Sequence of chain 1.C:
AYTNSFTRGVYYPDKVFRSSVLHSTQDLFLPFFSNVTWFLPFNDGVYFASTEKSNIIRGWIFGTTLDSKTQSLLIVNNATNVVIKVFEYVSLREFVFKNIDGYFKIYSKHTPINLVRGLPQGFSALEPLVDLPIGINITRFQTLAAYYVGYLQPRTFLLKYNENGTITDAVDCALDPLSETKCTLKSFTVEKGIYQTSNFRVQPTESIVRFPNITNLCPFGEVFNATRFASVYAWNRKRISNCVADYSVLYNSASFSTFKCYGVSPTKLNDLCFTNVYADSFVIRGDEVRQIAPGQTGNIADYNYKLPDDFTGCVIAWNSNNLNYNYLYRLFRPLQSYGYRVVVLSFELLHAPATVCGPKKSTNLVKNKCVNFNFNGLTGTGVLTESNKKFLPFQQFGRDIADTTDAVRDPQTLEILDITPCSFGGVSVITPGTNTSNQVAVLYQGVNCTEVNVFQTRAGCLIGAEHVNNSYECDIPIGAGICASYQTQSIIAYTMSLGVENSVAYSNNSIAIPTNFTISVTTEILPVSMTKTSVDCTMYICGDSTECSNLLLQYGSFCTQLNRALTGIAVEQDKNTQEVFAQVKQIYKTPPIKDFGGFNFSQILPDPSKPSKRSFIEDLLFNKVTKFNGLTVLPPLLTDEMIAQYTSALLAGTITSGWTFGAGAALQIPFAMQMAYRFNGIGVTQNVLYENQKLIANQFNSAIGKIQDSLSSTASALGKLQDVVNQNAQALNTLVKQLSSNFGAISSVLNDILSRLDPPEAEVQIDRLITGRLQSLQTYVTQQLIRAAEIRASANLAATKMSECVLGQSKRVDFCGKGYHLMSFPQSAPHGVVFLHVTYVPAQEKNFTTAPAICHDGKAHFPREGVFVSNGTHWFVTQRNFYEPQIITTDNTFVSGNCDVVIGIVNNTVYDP

This protein binds this small molecule.
Small molecule (SMILES): CC(=O)N[C@@H]1[C@@H](O)[C@H](O)[C@@H](CO)O[C@H]1O

Binding-site contacts:
Ligand atom C6 contacts residue ALA708 of chain 1.C at 3.7 Å (hydrophobic).
Ligand atom C5 contacts residue ASN1076 of chain 1.C at 3.7 Å.
Ligand atom C4 contacts residue ASN1076 of chain 1.C at 4.2 Å.
Ligand atom C3 contacts residue ASN1076 of chain 1.C at 3.8 Å.
Ligand atom O5 contacts residue ASN1076 of chain 1.C at 2.4 Å (h-bond).
Ligand atom O7 contacts residue ASN1076 of chain 1.C at 3.3 Å (h-bond).
Ligand atom N2 contacts residue ASN1076 of chain 1.C at 2.9 Å (h-bond).
Ligand atom C1 contacts residue ASN1076 of chain 1.C at 1.4 Å.
Ligand atom C8 contacts residue LYS1075 of chain 1.C at 4.2 Å.
Ligand atom C7 contacts residue ASN1076 of chain 1.C at 3.5 Å.
Ligand atom C8 contacts residue ASN1076 of chain 1.C at 4.3 Å.
Ligand atom C2 contacts residue ASN1076 of chain 1.C at 2.5 Å.
Ligand atom C8 contacts residue GLU1074 of chain 1.C at 3.4 Å.
Ligand atom C5 contacts residue ALA708 of chain 1.C at 3.7 Å (hydrophobic).